Sequence of chain 1.D:
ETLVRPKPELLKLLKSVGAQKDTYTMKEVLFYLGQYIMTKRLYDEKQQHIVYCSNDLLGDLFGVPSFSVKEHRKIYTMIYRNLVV

Sequence of chain 1.C:
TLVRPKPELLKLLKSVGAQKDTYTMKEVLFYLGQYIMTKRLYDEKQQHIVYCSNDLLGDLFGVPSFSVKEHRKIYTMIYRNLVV

This protein binds this small molecule.
Small molecule (SMILES): Cc1c(Cl)ccc2c(/C=C3\NC(=O)N(Cc4ccc(F)c(F)c4)C3=O)c[nH]c12

Binding-site contacts:
Ligand atom N5 contacts residue GLN48 of chain 1.C at 3.2 Å (h-bond).
Ligand atom N5 contacts residue 03M1 of chain 1.H at 3.2 Å.
Ligand atom C4 contacts residue 03M1 of chain 1.H at 3.8 Å.
Ligand atom C27 contacts residue GLN48 of chain 1.C at 3.6 Å.
Ligand atom C6 contacts residue 03M1 of chain 1.H at 3.3 Å.
Ligand atom C11 contacts residue 03M1 of chain 1.H at 3.5 Å.
Ligand atom C13 contacts residue TYR43 of chain 1.C at 3.5 Å (hydrophobic).
Ligand atom C24 contacts residue VAL69 of chain 1.D at 3.6 Å (hydrophobic).
Ligand atom C10 contacts residue 03M1 of chain 1.H at 3.3 Å.
Ligand atom C8 contacts residue 03M1 of chain 1.H at 3.4 Å.
Ligand atom F25 contacts residue VAL69 of chain 1.D at 3.1 Å.
Ligand atom N14 contacts residue TYR43 of chain 1.C at 3.4 Å (h-bond).
Ligand atom F26 contacts residue LEU33 of chain 1.D at 3.5 Å.
Ligand atom C21 contacts residue GLY34 of chain 1.D at 3.2 Å.
Ligand atom C7 contacts residue 03M1 of chain 1.H at 3.2 Å.
Ligand atom C20 contacts residue GLY34 of chain 1.D at 3.7 Å.
Ligand atom C2 contacts residue 03M1 of chain 1.H at 3.5 Å.
Ligand atom C3 contacts residue 03M1 of chain 1.H at 3.4 Å.
Ligand atom C20 contacts residue LEU30 of chain 1.D at 3.1 Å (hydrophobic).
Ligand atom O16 contacts residue GLU45 of chain 1.C at 3.7 Å.
Ligand atom C20 contacts residue 03M1 of chain 1.H at 3.6 Å.
Ligand atom C27 contacts residue 03M1 of chain 1.H at 3.7 Å.
Ligand atom C8 contacts residue TYR43 of chain 1.C at 3.8 Å (hydrophobic).
Ligand atom O16 contacts residue GLN48 of chain 1.C at 2.8 Å (h-bond).
Ligand atom C15 contacts residue TYR43 of chain 1.C at 3.2 Å (hydrophobic).
Ligand atom C21 contacts residue LEU30 of chain 1.D at 3.1 Å (hydrophobic).
Ligand atom C9 contacts residue 03M1 of chain 1.H at 3.2 Å.
Ligand atom C10 contacts residue TYR43 of chain 1.C at 3.6 Å (hydrophobic).
Ligand atom C15 contacts residue 03M1 of chain 1.H at 3.6 Å.
Ligand atom F26 contacts residue ILE37 of chain 1.D at 3.6 Å.
Ligand atom C23 contacts residue VAL69 of chain 1.D at 3.5 Å (hydrophobic).
Ligand atom C1 contacts residue 03M1 of chain 1.H at 3.7 Å.
Ligand atom O17 contacts residue TYR43 of chain 1.C at 3.6 Å.
Ligand atom N12 contacts residue GLN48 of chain 1.C at 2.8 Å (h-bond).
Ligand atom N12 contacts residue TYR43 of chain 1.C at 3.5 Å.
Ligand atom O16 contacts residue VAL69 of chain 1.D at 3.0 Å.
Ligand atom C13 contacts residue GLN48 of chain 1.C at 3.2 Å.
Ligand atom F25 contacts residue ILE75 of chain 1.D at 3.6 Å.
Ligand atom C6 contacts residue GLN48 of chain 1.C at 3.5 Å.
Ligand atom C11 contacts residue TYR43 of chain 1.C at 3.2 Å (hydrophobic).